Binding-site contacts:
Ligand atom C6 contacts residue ASP31 of chain 1.B at 3.3 Å.
Ligand atom C16 contacts residue THR220 of chain 1.B at 3.4 Å.
Ligand atom C22 contacts residue GLN12 of chain 1.B at 3.6 Å.
Ligand atom C1 contacts residue GLY221 of chain 1.B at 3.8 Å.
Ligand atom C8 contacts residue THR78 of chain 1.B at 3.5 Å.
Ligand atom C20 contacts residue PRO111 of chain 1.B at 3.7 Å (hydrophobic).
Ligand atom N4 contacts residue ASP219 of chain 1.B at 3.1 Å (salt-bridge).
Ligand atom C22 contacts residue LEU114 of chain 1.B at 3.5 Å (hydrophobic).
Ligand atom C5 contacts residue VAL120 of chain 1.B at 3.7 Å (hydrophobic).
Ligand atom C7 contacts residue THR78 of chain 1.B at 3.5 Å.
Ligand atom C12 contacts residue THR78 of chain 1.B at 3.7 Å.
Ligand atom C6 contacts residue VAL29 of chain 1.B at 3.8 Å (hydrophobic).
Ligand atom C15 contacts residue THR11 of chain 1.B at 3.3 Å.
Ligand atom C22 contacts residue ALA115 of chain 1.B at 3.5 Å (hydrophobic).
Ligand atom C21 contacts residue PRO111 of chain 1.B at 3.3 Å (hydrophobic).
Ligand atom C18 contacts residue PHE117 of chain 1.B at 3.7 Å (hydrophobic).
Ligand atom C9 contacts residue PHE117 of chain 1.B at 3.8 Å (hydrophobic).
Ligand atom C15 contacts residue SER223 of chain 1.B at 3.6 Å.
Ligand atom C4 contacts residue GLY221 of chain 1.B at 3.8 Å.
Ligand atom N3 contacts residue SER77 of chain 1.B at 3.8 Å.
Ligand atom C2 contacts residue ASP219 of chain 1.B at 3.8 Å.
Ligand atom C16 contacts residue TYR13 of chain 1.B at 3.5 Å (hydrophobic).
Ligand atom C21 contacts residue ALA115 of chain 1.B at 3.2 Å (hydrophobic).
Ligand atom C7 contacts residue TYR76 of chain 1.B at 3.8 Å (hydrophobic).
Ligand atom N4 contacts residue ASP31 of chain 1.B at 3.2 Å (salt-bridge).
Ligand atom C6 contacts residue VAL120 of chain 1.B at 3.6 Å (hydrophobic).
Ligand atom N3 contacts residue THR78 of chain 1.B at 3.4 Å (h-bond).
Ligand atom C3 contacts residue ASP31 of chain 1.B at 3.3 Å.
Ligand atom C14 contacts residue THR11 of chain 1.B at 3.8 Å.
Ligand atom N4 contacts residue GLY33 of chain 1.B at 3.2 Å (h-bond).
Ligand atom C9 contacts residue THR78 of chain 1.B at 3.7 Å.
Ligand atom C17 contacts residue GLN12 of chain 1.B at 3.7 Å.
Ligand atom O1 contacts residue TYR13 of chain 1.B at 3.6 Å (h-bond).
Ligand atom N2 contacts residue ASP31 of chain 1.B at 2.4 Å (salt-bridge).
Ligand atom C15 contacts residue GLY221 of chain 1.B at 3.6 Å.
Ligand atom C19 contacts residue PHE117 of chain 1.B at 3.6 Å (hydrophobic).
Ligand atom C2 contacts residue ASP31 of chain 1.B at 3.2 Å.
Ligand atom C5 contacts residue ASP31 of chain 1.B at 3.3 Å.
Ligand atom C13 contacts residue SER223 of chain 1.B at 3.6 Å.
Ligand atom C21 contacts residue LEU114 of chain 1.B at 3.6 Å (hydrophobic).

Sequence of chain 1.B:
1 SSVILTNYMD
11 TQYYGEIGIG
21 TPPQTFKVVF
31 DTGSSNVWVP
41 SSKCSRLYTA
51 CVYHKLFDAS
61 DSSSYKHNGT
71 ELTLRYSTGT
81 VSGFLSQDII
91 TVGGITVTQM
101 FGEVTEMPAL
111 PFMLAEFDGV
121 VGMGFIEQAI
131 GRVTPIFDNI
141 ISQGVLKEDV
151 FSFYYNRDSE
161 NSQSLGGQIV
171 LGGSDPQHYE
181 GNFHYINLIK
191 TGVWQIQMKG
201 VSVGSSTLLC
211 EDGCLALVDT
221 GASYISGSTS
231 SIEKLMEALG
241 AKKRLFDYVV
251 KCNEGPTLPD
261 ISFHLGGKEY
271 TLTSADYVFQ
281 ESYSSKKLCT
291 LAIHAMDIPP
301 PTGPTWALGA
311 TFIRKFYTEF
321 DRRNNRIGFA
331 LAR

This protein binds this small molecule.
Small molecule (SMILES): CCc1nc(N)nc(N)c1-c1ccc2c3ccccc3n(CCCOC)c2c1